Sequence of chain 1.C:
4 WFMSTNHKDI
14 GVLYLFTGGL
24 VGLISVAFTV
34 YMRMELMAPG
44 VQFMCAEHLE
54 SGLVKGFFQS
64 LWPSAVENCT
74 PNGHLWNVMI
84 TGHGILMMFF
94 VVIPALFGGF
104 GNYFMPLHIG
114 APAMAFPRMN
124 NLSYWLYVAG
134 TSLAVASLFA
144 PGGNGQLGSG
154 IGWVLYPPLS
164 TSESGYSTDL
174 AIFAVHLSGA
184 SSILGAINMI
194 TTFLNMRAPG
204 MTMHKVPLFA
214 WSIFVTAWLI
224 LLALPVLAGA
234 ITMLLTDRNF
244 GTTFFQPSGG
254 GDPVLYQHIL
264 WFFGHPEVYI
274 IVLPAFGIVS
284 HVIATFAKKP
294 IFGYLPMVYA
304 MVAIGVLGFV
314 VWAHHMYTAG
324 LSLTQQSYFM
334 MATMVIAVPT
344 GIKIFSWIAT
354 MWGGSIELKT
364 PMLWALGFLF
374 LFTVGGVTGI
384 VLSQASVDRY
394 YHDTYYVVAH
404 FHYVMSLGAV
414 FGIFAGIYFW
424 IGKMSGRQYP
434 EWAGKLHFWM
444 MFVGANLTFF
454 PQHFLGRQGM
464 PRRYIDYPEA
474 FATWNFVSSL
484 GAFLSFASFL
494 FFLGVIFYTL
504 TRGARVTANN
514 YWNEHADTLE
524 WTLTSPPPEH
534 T

A protein and the small-molecule ligand that binds it are described below.
Small molecule (SMILES): CCCCCCCCCCO[C@@H]1O[C@H](CO)[C@@H](O[C@H]2O[C@H](CO)[C@@H](O)[C@H](O)[C@H]2O)[C@H](O)[C@H]1O

Binding-site contacts:
Ligand atom C4 contacts residue TRP435 of chain 1.C at 4.4 Å (hydrophobic).
Ligand atom O7 contacts residue TRP435 of chain 1.C at 3.9 Å.
Ligand atom C7 contacts residue TRP435 of chain 1.C at 4.5 Å (hydrophobic).
Ligand atom O49 contacts residue TRP435 of chain 1.C at 3.7 Å.
Ligand atom O2 contacts residue TRP435 of chain 1.C at 4.4 Å.
Ligand atom C1 contacts residue TRP435 of chain 1.C at 4.4 Å (hydrophobic).
Ligand atom C9 contacts residue TRP435 of chain 1.C at 4.4 Å (hydrophobic).
Ligand atom O61 contacts residue TRP435 of chain 1.C at 4.3 Å.
Ligand atom C6 contacts residue TRP435 of chain 1.C at 4.0 Å (hydrophobic).
Ligand atom C2 contacts residue TRP435 of chain 1.C at 3.9 Å (hydrophobic).